Sequence of chain 19.A:
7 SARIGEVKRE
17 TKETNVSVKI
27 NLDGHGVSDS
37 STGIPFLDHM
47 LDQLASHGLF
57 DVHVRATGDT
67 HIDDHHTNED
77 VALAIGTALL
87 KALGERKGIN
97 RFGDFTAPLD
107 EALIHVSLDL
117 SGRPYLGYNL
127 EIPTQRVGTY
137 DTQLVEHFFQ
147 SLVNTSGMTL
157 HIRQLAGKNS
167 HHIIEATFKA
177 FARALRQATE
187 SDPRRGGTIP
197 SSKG

Sequence of chain 22.A:
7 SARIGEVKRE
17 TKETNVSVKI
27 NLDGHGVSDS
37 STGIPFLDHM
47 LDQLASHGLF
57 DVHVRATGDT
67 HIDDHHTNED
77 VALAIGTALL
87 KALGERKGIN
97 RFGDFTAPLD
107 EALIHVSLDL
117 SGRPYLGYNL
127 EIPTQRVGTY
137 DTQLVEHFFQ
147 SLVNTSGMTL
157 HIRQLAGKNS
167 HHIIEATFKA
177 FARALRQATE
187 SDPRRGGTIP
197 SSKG

Sequence of chain 24.A:
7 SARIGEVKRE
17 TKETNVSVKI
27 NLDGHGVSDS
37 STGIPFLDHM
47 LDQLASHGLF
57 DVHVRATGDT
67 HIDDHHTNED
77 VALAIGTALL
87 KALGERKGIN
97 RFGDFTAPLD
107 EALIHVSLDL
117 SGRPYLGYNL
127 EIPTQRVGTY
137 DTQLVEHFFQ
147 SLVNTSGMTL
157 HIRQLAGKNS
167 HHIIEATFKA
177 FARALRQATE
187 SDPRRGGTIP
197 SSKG

The small molecule below binds the protein below.
Small molecule (SMILES): O=P(O)(O)C[C@H](O)Cn1cncn1

Binding-site contacts:
Ligand atom N1 contacts residue HIS167 of chain 24.A at 3.3 Å (h-bond).
Ligand atom O12 contacts residue 5DL1 of chain 22.D at 0.1 Å (h-bond).
Ligand atom C3 contacts residue EDO1 of chain 19.J at 2.9 Å.
Ligand atom P9 contacts residue 5DL1 of chain 22.D at 0.2 Å.
Ligand atom O13 contacts residue GLU19 of chain 19.A at 3.2 Å (salt-bridge).
Ligand atom O10 contacts residue 5DL1 of chain 22.D at 0.5 Å (h-bond).
Ligand atom N2 contacts residue 5DL1 of chain 22.D at 0.8 Å (h-bond).
Ligand atom C3 contacts residue 5DL1 of chain 22.D at 0.6 Å.
Ligand atom C8 contacts residue 5DL1 of chain 22.D at 0.3 Å.
Ligand atom N4 contacts residue HIS71 of chain 19.A at 3.1 Å (h-bond).
Ligand atom C6 contacts residue EDO1 of chain 19.J at 2.7 Å.
Ligand atom O12 contacts residue ARG119 of chain 22.A at 2.9 Å (salt-bridge).
Ligand atom C3 contacts residue MN1 of chain 22.C at 3.2 Å.
Ligand atom N1 contacts residue 5DL1 of chain 22.D at 0.4 Å (h-bond).
Ligand atom O11 contacts residue SER197 of chain 22.A at 2.7 Å (h-bond).
Ligand atom O13 contacts residue 5DL1 of chain 22.D at 0.7 Å (h-bond).
Ligand atom C5 contacts residue HIS167 of chain 24.A at 3.3 Å.
Ligand atom N4 contacts residue GLU75 of chain 19.A at 3.2 Å (salt-bridge).
Ligand atom C7 contacts residue MN1 of chain 22.B at 3.3 Å.
Ligand atom C7 contacts residue GLU171 of chain 24.A at 3.0 Å.
Ligand atom O13 contacts residue HIS45 of chain 24.A at 3.2 Å (h-bond).
Ligand atom N2 contacts residue EDO1 of chain 19.J at 2.9 Å.
Ligand atom O13 contacts residue MN1 of chain 22.B at 2.2 Å.
Ligand atom O10 contacts residue ARG119 of chain 22.A at 3.1 Å (salt-bridge).
Ligand atom C5 contacts residue HIS71 of chain 19.A at 3.3 Å.
Ligand atom O10 contacts residue LYS175 of chain 24.A at 2.6 Å (salt-bridge).
Ligand atom C5 contacts residue 5DL1 of chain 22.D at 0.3 Å.
Ligand atom N1 contacts residue HIS72 of chain 19.A at 3.1 Å (h-bond).
Ligand atom O12 contacts residue LYS199 of chain 22.A at 2.7 Å (salt-bridge).
Ligand atom C7 contacts residue 5DL1 of chain 22.D at 0.5 Å.
Ligand atom O11 contacts residue 5DL1 of chain 22.D at 0.3 Å (h-bond).
Ligand atom O10 contacts residue ARG97 of chain 22.A at 3.2 Å (salt-bridge).
Ligand atom O11 contacts residue ARG97 of chain 22.A at 2.9 Å (salt-bridge).
Ligand atom C6 contacts residue 5DL1 of chain 22.D at 1.1 Å.
Ligand atom N1 contacts residue MN1 of chain 22.B at 2.2 Å.
Ligand atom O13 contacts residue GLU171 of chain 24.A at 2.7 Å (salt-bridge).
Ligand atom C5 contacts residue MN1 of chain 22.B at 3.2 Å.
Ligand atom N4 contacts residue 5DL1 of chain 22.D at 0.1 Å (h-bond).
Ligand atom N4 contacts residue MN1 of chain 22.C at 2.3 Å.
Ligand atom N1 contacts residue GLU171 of chain 24.A at 3.3 Å (salt-bridge).